Sequence of chain 1.B:
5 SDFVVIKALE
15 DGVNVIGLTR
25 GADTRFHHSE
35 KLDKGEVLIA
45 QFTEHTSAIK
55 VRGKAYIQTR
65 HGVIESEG

Binding-site contacts:
Ligand atom OXT contacts residue HIS49 of chain 1.C at 3.9 Å.
Ligand atom CE2 contacts residue GLN45 of chain 1.C at 4.0 Å.
Ligand atom CZ2 contacts residue ILE53 of chain 1.C at 3.9 Å (hydrophobic).
Ligand atom CA contacts residue THR23 of chain 1.B at 3.8 Å.
Ligand atom O contacts residue SER51 of chain 1.B at 3.1 Å (h-bond).
Ligand atom O contacts residue GLY25 of chain 1.B at 3.0 Å (h-bond).
Ligand atom N contacts residue THR28 of chain 1.B at 2.9 Å (h-bond).
Ligand atom C contacts residue SER51 of chain 1.B at 3.7 Å.
Ligand atom C contacts residue THR47 of chain 1.C at 3.5 Å.
Ligand atom OXT contacts residue THR47 of chain 1.C at 2.6 Å (h-bond).
Ligand atom CA contacts residue GLY25 of chain 1.B at 3.6 Å.
Ligand atom NE1 contacts residue ALA44 of chain 1.C at 3.8 Å.
Ligand atom CB contacts residue SER51 of chain 1.B at 3.4 Å.
Ligand atom O contacts residue THR23 of chain 1.B at 4.0 Å.
Ligand atom N contacts residue ASP27 of chain 1.B at 3.1 Å (salt-bridge).
Ligand atom C contacts residue THR50 of chain 1.C at 3.9 Å.
Ligand atom N contacts residue THR23 of chain 1.B at 2.8 Å (h-bond).
Ligand atom O contacts residue ARG24 of chain 1.B at 3.5 Å.
Ligand atom CZ3 contacts residue GLY21 of chain 1.C at 3.6 Å.
Ligand atom C contacts residue GLY25 of chain 1.B at 3.5 Å.
Ligand atom CZ2 contacts residue ALA44 of chain 1.C at 4.0 Å (hydrophobic).
Ligand atom CA contacts residue THR28 of chain 1.B at 3.2 Å.
Ligand atom CH2 contacts residue GLY21 of chain 1.C at 3.4 Å.
Ligand atom CG contacts residue SER51 of chain 1.B at 4.0 Å.
Ligand atom OXT contacts residue THR50 of chain 1.C at 2.8 Å (h-bond).
Ligand atom CE3 contacts residue HIS32 of chain 1.C at 3.8 Å.
Ligand atom N contacts residue GLY25 of chain 1.B at 2.8 Å (h-bond).
Ligand atom CD1 contacts residue THR47 of chain 1.C at 3.8 Å.
Ligand atom NE1 contacts residue GLN45 of chain 1.C at 2.9 Å (h-bond).
Ligand atom CB contacts residue THR23 of chain 1.B at 3.8 Å.
Ligand atom CZ2 contacts residue THR50 of chain 1.C at 3.9 Å.
Ligand atom CE2 contacts residue ALA44 of chain 1.C at 4.0 Å (hydrophobic).
Ligand atom CA contacts residue SER51 of chain 1.B at 4.0 Å.
Ligand atom N contacts residue ARG24 of chain 1.B at 4.0 Å.
Ligand atom CZ3 contacts residue HIS32 of chain 1.C at 3.8 Å.
Ligand atom CE3 contacts residue HIS31 of chain 1.C at 4.0 Å.
Ligand atom CB contacts residue THR28 of chain 1.B at 3.6 Å.
Ligand atom O contacts residue THR47 of chain 1.C at 3.7 Å.
Ligand atom CD1 contacts residue SER51 of chain 1.B at 3.6 Å.
Ligand atom CD1 contacts residue GLN45 of chain 1.C at 3.5 Å.

A protein and the small-molecule ligand that binds it are described below.
Small molecule (SMILES): N[C@@H](Cc1c[nH]c2ccccc12)C(=O)O

Sequence of chain 1.C:
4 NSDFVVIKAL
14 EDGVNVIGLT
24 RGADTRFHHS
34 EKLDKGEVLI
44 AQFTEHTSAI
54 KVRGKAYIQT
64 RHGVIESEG